This small molecule binds to this protein.
Small molecule (SMILES): CC(=O)N[C@H]1[C@H](O[C@H]2[C@H](O)[C@@H](NC(C)=O)CO[C@@H]2CO)O[C@H](CO)[C@@H](O)[C@@H]1O

Sequence of chain 1.A:
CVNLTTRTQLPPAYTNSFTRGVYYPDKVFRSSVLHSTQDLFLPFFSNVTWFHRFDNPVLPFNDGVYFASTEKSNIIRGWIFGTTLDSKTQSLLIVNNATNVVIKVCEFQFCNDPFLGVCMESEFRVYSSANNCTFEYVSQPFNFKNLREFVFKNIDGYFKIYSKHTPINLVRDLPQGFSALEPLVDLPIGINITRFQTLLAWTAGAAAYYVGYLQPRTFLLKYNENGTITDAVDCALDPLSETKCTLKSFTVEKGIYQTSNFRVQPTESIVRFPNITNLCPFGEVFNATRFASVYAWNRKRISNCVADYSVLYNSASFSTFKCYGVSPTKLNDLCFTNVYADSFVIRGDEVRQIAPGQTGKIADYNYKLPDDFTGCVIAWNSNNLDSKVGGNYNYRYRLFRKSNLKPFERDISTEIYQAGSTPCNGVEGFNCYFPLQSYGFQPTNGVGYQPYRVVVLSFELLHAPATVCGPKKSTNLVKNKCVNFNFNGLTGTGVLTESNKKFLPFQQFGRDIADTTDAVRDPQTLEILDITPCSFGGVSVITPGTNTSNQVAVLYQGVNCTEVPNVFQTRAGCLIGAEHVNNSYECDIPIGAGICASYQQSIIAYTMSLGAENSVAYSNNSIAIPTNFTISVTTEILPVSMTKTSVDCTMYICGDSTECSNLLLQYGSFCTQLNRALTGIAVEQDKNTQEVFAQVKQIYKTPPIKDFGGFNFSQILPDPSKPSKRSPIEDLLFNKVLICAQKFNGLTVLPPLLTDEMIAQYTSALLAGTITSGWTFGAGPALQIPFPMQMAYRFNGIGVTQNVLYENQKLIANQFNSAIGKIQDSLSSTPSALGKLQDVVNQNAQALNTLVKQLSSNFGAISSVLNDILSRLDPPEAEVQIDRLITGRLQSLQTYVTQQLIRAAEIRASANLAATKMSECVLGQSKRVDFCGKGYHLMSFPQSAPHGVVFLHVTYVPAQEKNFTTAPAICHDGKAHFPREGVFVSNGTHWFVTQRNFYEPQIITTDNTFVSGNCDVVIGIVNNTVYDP

Binding-site contacts:
Ligand atom C3 contacts residue ASN17 of chain 1.A at 3.8 Å.
Ligand atom C3 contacts residue ASN137 of chain 1.A at 3.6 Å.
Ligand atom C1 contacts residue ASN17 of chain 1.A at 1.4 Å.
Ligand atom C8 contacts residue CYS15 of chain 1.A at 3.4 Å (hydrophobic).
Ligand atom C4 contacts residue ASN137 of chain 1.A at 3.6 Å.
Ligand atom O5 contacts residue ASN17 of chain 1.A at 2.4 Å (h-bond).
Ligand atom C7 contacts residue ASN17 of chain 1.A at 3.6 Å.
Ligand atom O4 contacts residue ASN137 of chain 1.A at 3.3 Å (h-bond).
Ligand atom C8 contacts residue ASN17 of chain 1.A at 4.3 Å.
Ligand atom O7 contacts residue ASN137 of chain 1.A at 3.7 Å.
Ligand atom O5 contacts residue ASN137 of chain 1.A at 4.4 Å.
Ligand atom C5 contacts residue ASN17 of chain 1.A at 3.7 Å.
Ligand atom C5 contacts residue ASN137 of chain 1.A at 3.5 Å.
Ligand atom C2 contacts residue ASN17 of chain 1.A at 2.5 Å.
Ligand atom C4 contacts residue ASN17 of chain 1.A at 4.2 Å.
Ligand atom C7 contacts residue ASN137 of chain 1.A at 4.4 Å.
Ligand atom O7 contacts residue ASN17 of chain 1.A at 3.8 Å.
Ligand atom N2 contacts residue ASN17 of chain 1.A at 2.9 Å (h-bond).
Ligand atom C6 contacts residue ASN137 of chain 1.A at 4.4 Å.
Ligand atom C1 contacts residue ASN137 of chain 1.A at 4.3 Å.